A protein and the small-molecule ligand that binds it are described below.
Small molecule (SMILES): CC(=O)N[C@@H]1[C@@H](O)[C@H](O)[C@@H](CO)O[C@H]1O

Binding-site contacts:
Ligand atom O6 contacts residue LEU579 of chain 1.B at 4.4 Å.
Ligand atom C1 contacts residue ASN328 of chain 1.B at 1.4 Å.
Ligand atom C3 contacts residue ASN328 of chain 1.B at 3.8 Å.
Ligand atom C6 contacts residue ASN328 of chain 1.B at 4.3 Å.
Ligand atom C2 contacts residue ASN328 of chain 1.B at 2.4 Å.
Ligand atom O4 contacts residue GLN577 of chain 1.B at 3.9 Å.
Ligand atom C5 contacts residue GLN577 of chain 1.B at 3.7 Å.
Ligand atom O7 contacts residue ASN328 of chain 1.B at 3.9 Å.
Ligand atom O5 contacts residue GLN577 of chain 1.B at 3.9 Å.
Ligand atom O3 contacts residue GLN577 of chain 1.B at 4.5 Å.
Ligand atom C4 contacts residue GLN577 of chain 1.B at 3.2 Å.
Ligand atom O7 contacts residue GLN577 of chain 1.B at 3.7 Å.
Ligand atom C6 contacts residue GLN577 of chain 1.B at 3.5 Å.
Ligand atom C3 contacts residue GLN577 of chain 1.B at 4.2 Å.
Ligand atom O6 contacts residue GLN577 of chain 1.B at 3.8 Å.
Ligand atom C2 contacts residue GLN577 of chain 1.B at 4.4 Å.
Ligand atom N2 contacts residue ASN328 of chain 1.B at 2.9 Å (h-bond).
Ligand atom O5 contacts residue ASN328 of chain 1.B at 2.4 Å (h-bond).
Ligand atom C5 contacts residue ASN328 of chain 1.B at 3.7 Å.
Ligand atom C7 contacts residue ASN328 of chain 1.B at 3.6 Å.
Ligand atom C4 contacts residue ASN328 of chain 1.B at 4.2 Å.

Sequence of chain 1.B:
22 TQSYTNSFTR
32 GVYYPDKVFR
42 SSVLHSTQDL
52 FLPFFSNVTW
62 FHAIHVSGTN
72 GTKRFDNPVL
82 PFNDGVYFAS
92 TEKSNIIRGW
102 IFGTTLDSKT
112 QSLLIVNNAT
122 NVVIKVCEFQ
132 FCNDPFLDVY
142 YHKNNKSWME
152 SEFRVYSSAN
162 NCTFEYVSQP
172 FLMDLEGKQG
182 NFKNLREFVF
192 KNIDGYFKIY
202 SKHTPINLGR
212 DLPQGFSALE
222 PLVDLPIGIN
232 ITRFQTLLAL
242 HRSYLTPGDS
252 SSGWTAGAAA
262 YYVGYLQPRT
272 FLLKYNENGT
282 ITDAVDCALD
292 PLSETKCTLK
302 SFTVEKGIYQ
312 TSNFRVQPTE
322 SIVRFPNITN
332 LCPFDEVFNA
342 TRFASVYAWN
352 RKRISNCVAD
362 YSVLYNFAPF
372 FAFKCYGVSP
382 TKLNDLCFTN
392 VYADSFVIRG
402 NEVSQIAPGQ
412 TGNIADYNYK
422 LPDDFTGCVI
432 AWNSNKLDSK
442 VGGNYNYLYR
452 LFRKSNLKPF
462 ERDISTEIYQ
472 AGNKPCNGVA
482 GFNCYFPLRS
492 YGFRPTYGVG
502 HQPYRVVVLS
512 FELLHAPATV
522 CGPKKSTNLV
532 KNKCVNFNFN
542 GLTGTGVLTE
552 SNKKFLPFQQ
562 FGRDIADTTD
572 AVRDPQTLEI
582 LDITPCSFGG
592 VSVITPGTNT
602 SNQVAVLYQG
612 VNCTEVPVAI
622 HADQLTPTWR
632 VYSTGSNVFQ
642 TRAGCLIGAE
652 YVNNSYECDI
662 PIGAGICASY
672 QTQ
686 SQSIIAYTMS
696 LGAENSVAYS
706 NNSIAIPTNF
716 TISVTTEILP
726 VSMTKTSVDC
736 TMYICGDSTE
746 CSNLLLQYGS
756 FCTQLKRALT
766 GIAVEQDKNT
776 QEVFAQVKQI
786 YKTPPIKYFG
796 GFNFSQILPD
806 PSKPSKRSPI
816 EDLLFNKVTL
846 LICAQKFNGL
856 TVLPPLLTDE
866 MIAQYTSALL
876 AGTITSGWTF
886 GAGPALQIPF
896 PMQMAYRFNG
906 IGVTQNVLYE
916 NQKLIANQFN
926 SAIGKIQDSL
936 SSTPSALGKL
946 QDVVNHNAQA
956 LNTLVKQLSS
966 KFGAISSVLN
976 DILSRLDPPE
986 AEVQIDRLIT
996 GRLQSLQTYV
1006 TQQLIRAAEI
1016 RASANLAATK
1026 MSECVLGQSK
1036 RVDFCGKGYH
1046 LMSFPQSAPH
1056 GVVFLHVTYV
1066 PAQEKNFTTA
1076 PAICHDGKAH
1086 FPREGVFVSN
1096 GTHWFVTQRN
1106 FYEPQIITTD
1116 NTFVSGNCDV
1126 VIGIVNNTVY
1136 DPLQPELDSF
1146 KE